The small molecule below binds the protein below.
Small molecule (SMILES): CCOC(=O)c1ccc(OCCCCC2CCN(c3ccc(C)nn3)CC2)cc1

Sequence of chain 57.D:
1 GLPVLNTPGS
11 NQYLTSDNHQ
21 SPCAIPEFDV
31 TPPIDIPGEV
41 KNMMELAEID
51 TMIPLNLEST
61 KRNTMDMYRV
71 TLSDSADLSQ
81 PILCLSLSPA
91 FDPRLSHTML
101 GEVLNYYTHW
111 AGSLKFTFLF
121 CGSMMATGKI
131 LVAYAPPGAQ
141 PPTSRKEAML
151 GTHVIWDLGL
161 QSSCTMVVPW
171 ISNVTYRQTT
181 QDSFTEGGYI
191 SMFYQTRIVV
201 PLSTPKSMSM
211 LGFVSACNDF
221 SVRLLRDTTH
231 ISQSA

Sequence of chain 58.D:
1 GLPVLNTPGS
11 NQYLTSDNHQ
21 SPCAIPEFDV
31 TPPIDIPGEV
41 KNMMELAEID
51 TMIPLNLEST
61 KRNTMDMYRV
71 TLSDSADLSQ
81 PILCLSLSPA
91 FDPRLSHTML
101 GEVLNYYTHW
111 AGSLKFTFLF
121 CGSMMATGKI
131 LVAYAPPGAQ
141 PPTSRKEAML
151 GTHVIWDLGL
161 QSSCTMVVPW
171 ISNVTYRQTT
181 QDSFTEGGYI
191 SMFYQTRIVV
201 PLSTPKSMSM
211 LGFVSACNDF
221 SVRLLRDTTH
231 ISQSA

Sequence of chain 57.B:
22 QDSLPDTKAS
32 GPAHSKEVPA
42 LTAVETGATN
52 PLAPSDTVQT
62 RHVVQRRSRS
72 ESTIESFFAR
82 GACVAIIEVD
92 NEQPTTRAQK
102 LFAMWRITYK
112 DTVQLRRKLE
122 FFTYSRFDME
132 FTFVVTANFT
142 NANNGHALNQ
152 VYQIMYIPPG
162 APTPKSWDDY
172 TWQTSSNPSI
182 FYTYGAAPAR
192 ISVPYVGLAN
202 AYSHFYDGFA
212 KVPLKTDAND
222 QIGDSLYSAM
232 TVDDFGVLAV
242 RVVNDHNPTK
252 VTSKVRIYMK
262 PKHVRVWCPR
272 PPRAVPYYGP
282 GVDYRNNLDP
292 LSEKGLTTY

Binding-site contacts:
Ligand atom C7 contacts residue PHE132 of chain 57.B at 3.6 Å (hydrophobic).
Ligand atom C14 contacts residue VAL197 of chain 57.B at 3.6 Å (hydrophobic).
Ligand atom C9 contacts residue TYR157 of chain 57.B at 3.8 Å (hydrophobic).
Ligand atom C8 contacts residue PHE132 of chain 57.B at 3.4 Å (hydrophobic).
Ligand atom C13 contacts residue VAL197 of chain 57.B at 3.6 Å (hydrophobic).
Ligand atom C21 contacts residue TYR203 of chain 57.B at 3.8 Å (hydrophobic).
Ligand atom C19 contacts residue PHE236 of chain 57.B at 3.5 Å (hydrophobic).
Ligand atom C1 contacts residue ILE155 of chain 57.B at 3.7 Å (hydrophobic).
Ligand atom C10 contacts residue TYR157 of chain 57.B at 3.6 Å (hydrophobic).
Ligand atom O25 contacts residue TYR110 of chain 57.B at 3.0 Å.
Ligand atom C22 contacts residue PHE236 of chain 57.B at 3.9 Å (hydrophobic).
Ligand atom C23 contacts residue PHE236 of chain 57.B at 3.5 Å (hydrophobic).
Ligand atom C12 contacts residue PHE236 of chain 57.B at 3.8 Å (hydrophobic).
Ligand atom C10 contacts residue VAL194 of chain 57.B at 3.7 Å (hydrophobic).
Ligand atom C19 contacts residue TYR110 of chain 57.B at 3.7 Å (hydrophobic).
Ligand atom C8 contacts residue ILE108 of chain 57.B at 3.8 Å (hydrophobic).
Ligand atom C11 contacts residue TYR157 of chain 57.B at 3.6 Å (hydrophobic).
Ligand atom C26 contacts residue THR109 of chain 57.B at 3.7 Å.
Ligand atom C3 contacts residue TYR157 of chain 57.B at 3.5 Å (hydrophobic).
Ligand atom O24 contacts residue TYR110 of chain 57.B at 3.9 Å.
Ligand atom C23 contacts residue TYR110 of chain 57.B at 3.3 Å (hydrophobic).
Ligand atom C20 contacts residue TYR110 of chain 57.B at 3.5 Å (hydrophobic).
Ligand atom C9 contacts residue ILE108 of chain 57.B at 3.5 Å (hydrophobic).
Ligand atom C3 contacts residue PRO179 of chain 57.B at 3.7 Å (hydrophobic).
Ligand atom C1 contacts residue ILE181 of chain 57.B at 3.4 Å (hydrophobic).
Ligand atom C4 contacts residue TYR157 of chain 57.B at 3.4 Å (hydrophobic).
Ligand atom C22 contacts residue TYR203 of chain 57.B at 3.5 Å (hydrophobic).
Ligand atom N4 contacts residue LEU239 of chain 57.B at 3.8 Å.
Ligand atom C3 contacts residue ALA24 of chain 57.D at 3.7 Å (hydrophobic).
Ligand atom O24 contacts residue PHE236 of chain 57.B at 3.7 Å.
Ligand atom N6 contacts residue VAL194 of chain 57.B at 3.7 Å.
Ligand atom C14 contacts residue PHE236 of chain 57.B at 3.9 Å (hydrophobic).
Ligand atom C11 contacts residue VAL194 of chain 57.B at 3.7 Å (hydrophobic).
Ligand atom C4 contacts residue ALA24 of chain 57.D at 3.8 Å (hydrophobic).
Ligand atom N3 contacts residue ILE192 of chain 57.B at 3.8 Å.
Ligand atom C1 contacts residue PRO179 of chain 57.B at 3.9 Å (hydrophobic).
Ligand atom C21 contacts residue PHE236 of chain 57.B at 3.4 Å (hydrophobic).
Ligand atom N4 contacts residue ILE192 of chain 57.B at 3.6 Å.
Ligand atom C27 contacts residue THR109 of chain 57.B at 3.5 Å.
Ligand atom C20 contacts residue PHE236 of chain 57.B at 3.2 Å (hydrophobic).